Sequence of chain 1.A:
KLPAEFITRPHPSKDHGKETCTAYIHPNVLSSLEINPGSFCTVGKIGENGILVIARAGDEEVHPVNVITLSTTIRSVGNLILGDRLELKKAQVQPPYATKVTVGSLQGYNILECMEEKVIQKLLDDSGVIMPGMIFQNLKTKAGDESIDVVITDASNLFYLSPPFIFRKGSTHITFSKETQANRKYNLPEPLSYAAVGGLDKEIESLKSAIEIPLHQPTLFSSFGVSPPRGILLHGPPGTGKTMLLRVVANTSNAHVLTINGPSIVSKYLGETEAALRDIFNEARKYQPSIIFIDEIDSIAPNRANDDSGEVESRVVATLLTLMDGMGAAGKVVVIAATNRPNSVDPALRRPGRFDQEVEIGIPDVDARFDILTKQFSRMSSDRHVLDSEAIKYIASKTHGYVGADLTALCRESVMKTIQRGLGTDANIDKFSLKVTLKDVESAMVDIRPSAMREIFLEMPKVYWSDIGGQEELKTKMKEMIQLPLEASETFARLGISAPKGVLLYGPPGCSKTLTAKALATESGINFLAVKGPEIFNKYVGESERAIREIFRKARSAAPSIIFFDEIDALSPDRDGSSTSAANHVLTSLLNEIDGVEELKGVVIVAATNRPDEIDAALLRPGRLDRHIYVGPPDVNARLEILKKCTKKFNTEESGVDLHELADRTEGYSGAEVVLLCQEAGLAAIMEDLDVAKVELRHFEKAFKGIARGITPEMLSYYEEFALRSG

This small molecule binds to this protein.
Small molecule (SMILES): Nc1ncnc2c1ncn2[C@@H]1O[C@H](COP(=O)(O)OP(=O)(O)OP(O)(O)=S)[C@@H](O)[C@H]1O

Sequence of chain 1.B:
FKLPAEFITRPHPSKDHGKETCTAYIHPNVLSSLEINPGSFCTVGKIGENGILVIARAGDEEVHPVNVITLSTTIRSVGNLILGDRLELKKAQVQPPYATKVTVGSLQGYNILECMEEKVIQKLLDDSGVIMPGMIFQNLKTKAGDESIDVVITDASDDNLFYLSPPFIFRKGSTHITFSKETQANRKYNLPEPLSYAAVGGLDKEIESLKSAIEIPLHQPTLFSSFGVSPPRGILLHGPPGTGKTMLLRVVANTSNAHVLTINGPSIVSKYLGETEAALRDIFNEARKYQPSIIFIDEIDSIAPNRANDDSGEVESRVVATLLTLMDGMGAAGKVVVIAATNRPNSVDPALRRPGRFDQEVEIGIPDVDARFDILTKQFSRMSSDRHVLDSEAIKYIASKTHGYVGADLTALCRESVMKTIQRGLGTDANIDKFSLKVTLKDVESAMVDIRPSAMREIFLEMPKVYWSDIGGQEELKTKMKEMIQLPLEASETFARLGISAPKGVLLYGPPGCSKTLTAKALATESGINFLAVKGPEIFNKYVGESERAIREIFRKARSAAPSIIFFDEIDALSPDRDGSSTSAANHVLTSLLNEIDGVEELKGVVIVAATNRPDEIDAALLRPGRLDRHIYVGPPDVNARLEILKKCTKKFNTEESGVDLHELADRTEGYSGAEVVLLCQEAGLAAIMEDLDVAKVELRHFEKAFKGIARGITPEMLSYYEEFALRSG

Binding-site contacts:
Ligand atom C2 contacts residue GLY291 of chain 1.A at 3.4 Å.
Ligand atom N9 contacts residue THR458 of chain 1.A at 3.8 Å.
Ligand atom PA contacts residue ARG401 of chain 1.B at 3.6 Å.
Ligand atom O3A contacts residue LYS292 of chain 1.A at 3.6 Å.
Ligand atom PB contacts residue LYS292 of chain 1.A at 3.8 Å.
Ligand atom N6 contacts residue ILE422 of chain 1.A at 3.5 Å.
Ligand atom O3G contacts residue ARG404 of chain 1.B at 3.6 Å (salt-bridge).
Ligand atom N6 contacts residue GLY248 of chain 1.A at 3.0 Å (h-bond).
Ligand atom O4' contacts residue GLY454 of chain 1.A at 3.5 Å (h-bond).
Ligand atom O1B contacts residue THR290 of chain 1.A at 2.9 Å (h-bond).
Ligand atom N3 contacts residue GLY291 of chain 1.A at 3.9 Å.
Ligand atom S1G contacts residue THR293 of chain 1.A at 3.1 Å (h-bond).
Ligand atom O2A contacts residue ARG401 of chain 1.B at 3.7 Å.
Ligand atom O1B contacts residue GLY289 of chain 1.A at 3.2 Å (h-bond).
Ligand atom O1B contacts residue LYS292 of chain 1.A at 3.3 Å (salt-bridge).
Ligand atom C8 contacts residue MET294 of chain 1.A at 3.7 Å (hydrophobic).
Ligand atom C1' contacts residue THR458 of chain 1.A at 3.5 Å.
Ligand atom O2B contacts residue ARG401 of chain 1.B at 3.4 Å (salt-bridge).
Ligand atom O3B contacts residue THR293 of chain 1.A at 3.7 Å.
Ligand atom S1G contacts residue GLU346 of chain 1.A at 3.5 Å (salt-bridge).
Ligand atom O3A contacts residue GLY291 of chain 1.A at 3.5 Å (h-bond).
Ligand atom C4 contacts residue MET294 of chain 1.A at 3.6 Å (hydrophobic).
Ligand atom O2G contacts residue LYS292 of chain 1.A at 3.3 Å (salt-bridge).
Ligand atom N1 contacts residue THR290 of chain 1.A at 3.1 Å (h-bond).
Ligand atom S1G contacts residue ARG404 of chain 1.B at 2.9 Å (salt-bridge).
Ligand atom PB contacts residue GLY289 of chain 1.A at 3.6 Å.
Ligand atom C2 contacts residue THR290 of chain 1.A at 3.0 Å.
Ligand atom C4 contacts residue GLY454 of chain 1.A at 3.9 Å.
Ligand atom O1A contacts residue ARG401 of chain 1.B at 2.2 Å (salt-bridge).
Ligand atom C5 contacts residue MET294 of chain 1.A at 3.7 Å (hydrophobic).
Ligand atom O1A contacts residue GLY289 of chain 1.A at 3.9 Å.
Ligand atom C2' contacts residue MET294 of chain 1.A at 3.8 Å (hydrophobic).
Ligand atom O2A contacts residue THR293 of chain 1.A at 3.7 Å.
Ligand atom N7 contacts residue MET294 of chain 1.A at 3.7 Å.
Ligand atom O2B contacts residue GLY289 of chain 1.A at 2.9 Å (h-bond).
Ligand atom PB contacts residue GLY291 of chain 1.A at 3.8 Å.
Ligand atom O3B contacts residue LYS292 of chain 1.A at 3.5 Å.
Ligand atom O4' contacts residue ALA455 of chain 1.A at 3.9 Å.
Ligand atom N9 contacts residue MET294 of chain 1.A at 3.6 Å.
Ligand atom O1B contacts residue GLY291 of chain 1.A at 2.8 Å (h-bond).